This small molecule binds to this protein.
Small molecule (SMILES): Cc1cn([C@H]2C[C@H](O[P](=O)(O)OC[C@H]3O[C@@H](n4cc(C)c(=O)[nH]c4=O)C[C@@H]3O[P](=O)(O)OC[C@H]3O[C@@H](n4cc(C)c(=O)[nH]c4=O)C[C@@H]3O[P](=O)(O)OC[C@H]3O[C@@H](n4cc(C)c(=O)[nH]c4=O)C[C@@H]3O[P](=O)(O)OC[C@H]3O[C@@H](n4cc(C)c(=O)[nH]c4=O)C[C@@H]3O[P](=O)(O)OC[C@H]3O[C@@H](n4cc(C)c(=O)[nH]c4=O)C[C@@H]3O[P](=O)(O)OC[C@H]3O[C@@H](n4cc(C)c(=O)[nH]c4=O)C[C@@H]3O[P](=O)(O)OC[C@H]3O[C@@H](n4cc(C)c(=O)[nH]c4=O)C[C@@H]3O[P](=O)(O)OC[C@H]3O[C@@H](n4cc(C)c(=O)[nH]c4=O)C[C@@H]3O)[C@@H](COP(=O)=O)O2)c(=O)[nH]c1=O

Sequence of chain 1.C:
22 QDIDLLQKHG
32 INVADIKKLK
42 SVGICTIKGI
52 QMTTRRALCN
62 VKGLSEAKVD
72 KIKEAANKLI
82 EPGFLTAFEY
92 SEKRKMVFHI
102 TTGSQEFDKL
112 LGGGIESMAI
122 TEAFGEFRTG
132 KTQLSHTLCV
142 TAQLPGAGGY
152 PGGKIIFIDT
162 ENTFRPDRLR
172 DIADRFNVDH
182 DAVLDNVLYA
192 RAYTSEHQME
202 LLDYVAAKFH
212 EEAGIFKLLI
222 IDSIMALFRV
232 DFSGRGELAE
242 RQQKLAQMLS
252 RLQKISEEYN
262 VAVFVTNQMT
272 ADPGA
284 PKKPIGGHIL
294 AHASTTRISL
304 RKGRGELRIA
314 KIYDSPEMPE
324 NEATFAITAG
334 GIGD

Sequence of chain 1.B:
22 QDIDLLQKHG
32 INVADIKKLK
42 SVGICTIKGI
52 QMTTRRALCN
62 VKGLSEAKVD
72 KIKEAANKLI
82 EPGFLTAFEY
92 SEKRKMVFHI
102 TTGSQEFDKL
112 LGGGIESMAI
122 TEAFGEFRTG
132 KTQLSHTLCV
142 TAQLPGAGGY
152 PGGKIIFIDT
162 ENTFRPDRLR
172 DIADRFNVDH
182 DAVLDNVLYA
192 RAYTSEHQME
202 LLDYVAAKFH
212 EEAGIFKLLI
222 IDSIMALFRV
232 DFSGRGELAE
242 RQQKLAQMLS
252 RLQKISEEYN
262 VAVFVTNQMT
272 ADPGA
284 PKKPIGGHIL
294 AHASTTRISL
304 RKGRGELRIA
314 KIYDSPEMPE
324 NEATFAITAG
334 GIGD

Binding-site contacts:
Ligand atom OP1 contacts residue ILE292 of chain 1.B at 3.3 Å (h-bond).
Ligand atom OP2 contacts residue HIS291 of chain 1.A at 3.3 Å.
Ligand atom OP1 contacts residue HIS291 of chain 1.C at 3.0 Å (h-bond).
Ligand atom C4 contacts residue DA5 of chain 1.E at 3.3 Å.
Ligand atom N3 contacts residue DA8 of chain 1.E at 2.9 Å (h-bond).
Ligand atom OP1 contacts residue ARG242 of chain 1.A at 2.9 Å (salt-bridge).
Ligand atom OP1 contacts residue GLY289 of chain 1.B at 3.2 Å (h-bond).
Ligand atom O4 contacts residue DA3 of chain 1.E at 3.0 Å (h-bond).
Ligand atom N3 contacts residue DA6 of chain 1.E at 3.1 Å (h-bond).
Ligand atom OP2 contacts residue ARG230 of chain 1.B at 2.5 Å (salt-bridge).
Ligand atom OP2 contacts residue ARG230 of chain 1.A at 2.8 Å (salt-bridge).
Ligand atom O4 contacts residue DA9 of chain 1.E at 2.6 Å (h-bond).
Ligand atom OP1 contacts residue GLN243 of chain 1.B at 3.2 Å (h-bond).
Ligand atom N3 contacts residue DA4 of chain 1.E at 3.3 Å (h-bond).
Ligand atom C2 contacts residue DA2 of chain 1.E at 3.3 Å.
Ligand atom O4 contacts residue DA2 of chain 1.E at 2.5 Å (h-bond).
Ligand atom OP2 contacts residue ARG230 of chain 1.C at 2.5 Å (salt-bridge).
Ligand atom N3 contacts residue DA7 of chain 1.E at 3.0 Å (h-bond).
Ligand atom O4 contacts residue DA8 of chain 1.E at 3.3 Å (h-bond).
Ligand atom N3 contacts residue DA5 of chain 1.E at 2.5 Å (h-bond).
Ligand atom N3 contacts residue DA2 of chain 1.E at 2.5 Å (h-bond).
Ligand atom OP2 contacts residue ALA272 of chain 1.B at 2.8 Å (h-bond).
Ligand atom OP1 contacts residue GLY289 of chain 1.C at 3.3 Å (h-bond).
Ligand atom O4 contacts residue DA5 of chain 1.E at 2.8 Å (h-bond).
Ligand atom OP2 contacts residue ALA272 of chain 1.A at 3.1 Å (h-bond).
Ligand atom OP1 contacts residue ARG242 of chain 1.C at 3.0 Å (salt-bridge).
Ligand atom C7 contacts residue ALA272 of chain 1.A at 3.3 Å (hydrophobic).
Ligand atom OP2 contacts residue THR271 of chain 1.B at 2.9 Å (h-bond).
Ligand atom OP1 contacts residue GLN243 of chain 1.A at 3.1 Å (h-bond).
Ligand atom O4 contacts residue DA6 of chain 1.E at 3.0 Å (h-bond).
Ligand atom O2 contacts residue DA2 of chain 1.E at 3.3 Å.
Ligand atom O4 contacts residue DA4 of chain 1.E at 3.1 Å (h-bond).
Ligand atom C4 contacts residue DA2 of chain 1.E at 3.3 Å.
Ligand atom O2 contacts residue ALA240 of chain 1.C at 3.2 Å.
Ligand atom OP1 contacts residue ARG242 of chain 1.B at 3.1 Å (salt-bridge).
Ligand atom OP1 contacts residue HIS291 of chain 1.B at 3.2 Å (h-bond).
Ligand atom O4 contacts residue DA7 of chain 1.E at 3.0 Å (h-bond).
Ligand atom O4 contacts residue DA1 of chain 1.E at 3.0 Å (h-bond).
Ligand atom N3 contacts residue DA3 of chain 1.E at 3.3 Å (h-bond).
Ligand atom N3 contacts residue DA9 of chain 1.E at 2.9 Å (h-bond).

Sequence of chain 1.A:
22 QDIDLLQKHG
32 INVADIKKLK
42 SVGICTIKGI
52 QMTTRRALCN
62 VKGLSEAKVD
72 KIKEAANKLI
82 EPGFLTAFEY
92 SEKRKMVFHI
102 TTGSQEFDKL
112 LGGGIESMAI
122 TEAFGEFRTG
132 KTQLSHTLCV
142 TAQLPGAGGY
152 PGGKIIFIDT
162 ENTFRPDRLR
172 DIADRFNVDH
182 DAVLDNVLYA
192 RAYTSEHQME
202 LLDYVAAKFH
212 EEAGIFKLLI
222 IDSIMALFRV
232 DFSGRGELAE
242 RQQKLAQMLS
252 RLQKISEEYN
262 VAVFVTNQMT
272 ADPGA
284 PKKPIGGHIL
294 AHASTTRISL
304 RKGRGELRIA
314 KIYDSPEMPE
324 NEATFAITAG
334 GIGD